Binding-site contacts:
Ligand atom C5 contacts residue TYR92 of chain 1.A at 3.7 Å (hydrophobic).
Ligand atom O3' contacts residue GLN244 of chain 1.A at 3.9 Å.
Ligand atom C2 contacts residue NAG1 of chain 1.D at 3.6 Å.
Ligand atom C2 contacts residue LEU93 of chain 1.A at 4.1 Å (hydrophobic).
Ligand atom N3 contacts residue NAG1 of chain 1.D at 2.8 Å (h-bond).
Ligand atom C3' contacts residue VAL250 of chain 1.A at 4.2 Å (hydrophobic).
Ligand atom O2 contacts residue NAG1 of chain 1.D at 3.5 Å (h-bond).
Ligand atom C5' contacts residue VAL250 of chain 1.A at 4.0 Å (hydrophobic).
Ligand atom N4 contacts residue GLY91 of chain 1.A at 3.7 Å.
Ligand atom N4 contacts residue ASP205 of chain 1.A at 4.3 Å.
Ligand atom C4 contacts residue LEU93 of chain 1.A at 3.8 Å (hydrophobic).
Ligand atom C5 contacts residue ARG74 of chain 1.A at 3.4 Å.
Ligand atom C4 contacts residue GLY91 of chain 1.A at 3.6 Å.
Ligand atom O2 contacts residue GLN244 of chain 1.A at 3.8 Å.
Ligand atom C4 contacts residue ARG74 of chain 1.A at 3.4 Å.
Ligand atom N4 contacts residue NAG1 of chain 1.D at 3.5 Å (h-bond).
Ligand atom N3 contacts residue ARG74 of chain 1.A at 4.5 Å.
Ligand atom N1 contacts residue LEU93 of chain 1.A at 4.2 Å.
Ligand atom C6 contacts residue GLU90 of chain 1.A at 3.3 Å.
Ligand atom C5 contacts residue LEU93 of chain 1.A at 4.1 Å (hydrophobic).
Ligand atom N1 contacts residue GLU90 of chain 1.A at 4.4 Å.
Ligand atom N4 contacts residue TYR92 of chain 1.A at 3.8 Å.
Ligand atom C6 contacts residue GLY91 of chain 1.A at 3.8 Å.
Ligand atom C6 contacts residue VAL250 of chain 1.A at 4.4 Å (hydrophobic).
Ligand atom O4' contacts residue GLU90 of chain 1.A at 4.0 Å.
Ligand atom C5 contacts residue GLU90 of chain 1.A at 3.6 Å.
Ligand atom O2 contacts residue LEU93 of chain 1.A at 4.3 Å.
Ligand atom N4 contacts residue LEU93 of chain 1.A at 3.9 Å.
Ligand atom C4 contacts residue TYR92 of chain 1.A at 4.1 Å (hydrophobic).
Ligand atom C6 contacts residue LEU93 of chain 1.A at 4.2 Å (hydrophobic).
Ligand atom C3' contacts residue GLN244 of chain 1.A at 4.3 Å.
Ligand atom N3 contacts residue LEU93 of chain 1.A at 3.9 Å.
Ligand atom N4 contacts residue ARG74 of chain 1.A at 3.0 Å (salt-bridge).
Ligand atom C4 contacts residue NAG1 of chain 1.D at 3.6 Å.
Ligand atom C5 contacts residue GLY91 of chain 1.A at 2.8 Å.
Ligand atom C2' contacts residue GLN244 of chain 1.A at 3.5 Å.

A small-molecule ligand and the protein it binds are described below.
Small molecule (SMILES): Nc1ccn([C@H]2C[C@H](O)[C@@H](CO)O2)c(=O)n1

Sequence of chain 1.A:
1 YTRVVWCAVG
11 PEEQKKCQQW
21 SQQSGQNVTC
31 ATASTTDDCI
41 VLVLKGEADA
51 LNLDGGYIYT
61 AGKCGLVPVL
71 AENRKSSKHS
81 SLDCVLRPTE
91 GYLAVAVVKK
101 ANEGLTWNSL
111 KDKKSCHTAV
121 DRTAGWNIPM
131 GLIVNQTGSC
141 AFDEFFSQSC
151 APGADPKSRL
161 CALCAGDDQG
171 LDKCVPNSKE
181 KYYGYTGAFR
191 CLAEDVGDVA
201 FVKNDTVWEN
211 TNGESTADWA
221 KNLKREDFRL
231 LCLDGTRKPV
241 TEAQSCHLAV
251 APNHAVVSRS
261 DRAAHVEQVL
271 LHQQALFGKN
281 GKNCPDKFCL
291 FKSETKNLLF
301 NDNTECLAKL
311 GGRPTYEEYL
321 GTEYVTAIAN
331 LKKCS